This small molecule binds to this protein.
Small molecule (SMILES): N=C(NO)NCCC[C@H](N)C(=O)O

Binding-site contacts:
Ligand atom NH2 contacts residue HEM1 of chain 1.C at 3.6 Å.
Ligand atom NE contacts residue GLU243 of chain 1.A at 2.9 Å (salt-bridge).
Ligand atom NH1 contacts residue HEM1 of chain 1.C at 3.6 Å.
Ligand atom CB contacts residue GLN129 of chain 1.A at 4.0 Å.
Ligand atom OH1 contacts residue HEM1 of chain 1.C at 3.5 Å.
Ligand atom CG contacts residue HEM1 of chain 1.C at 3.9 Å.
Ligand atom O contacts residue ASN248 of chain 1.A at 3.8 Å.
Ligand atom CD contacts residue GLU243 of chain 1.A at 3.3 Å.
Ligand atom OH1 contacts residue PRO216 of chain 1.A at 4.0 Å.
Ligand atom O contacts residue GLN129 of chain 1.A at 3.2 Å (h-bond).
Ligand atom O contacts residue TYR239 of chain 1.A at 2.7 Å (h-bond).
Ligand atom CZ contacts residue HEM1 of chain 1.C at 3.8 Å.
Ligand atom OH1 contacts residue GLY237 of chain 1.A at 3.4 Å.
Ligand atom O contacts residue TYR213 of chain 1.A at 3.7 Å.
Ligand atom NH2 contacts residue TYR239 of chain 1.A at 3.5 Å.
Ligand atom CZ contacts residue NO1 of chain 1.D at 3.7 Å.
Ligand atom CA contacts residue GLN129 of chain 1.A at 4.0 Å.
Ligand atom C contacts residue ASN248 of chain 1.A at 3.5 Å.
Ligand atom OH1 contacts residue TRP238 of chain 1.A at 3.3 Å (h-bond).
Ligand atom CG contacts residue GLU243 of chain 1.A at 3.1 Å.
Ligand atom CA contacts residue GLU243 of chain 1.A at 3.4 Å.
Ligand atom C contacts residue GLN129 of chain 1.A at 4.0 Å.
Ligand atom CZ contacts residue GLU243 of chain 1.A at 3.4 Å.
Ligand atom CB contacts residue GLU243 of chain 1.A at 3.0 Å.
Ligand atom CZ contacts residue TRP238 of chain 1.A at 3.6 Å (hydrophobic).
Ligand atom OXT contacts residue GLU243 of chain 1.A at 3.7 Å.
Ligand atom CZ contacts residue PRO216 of chain 1.A at 4.0 Å (hydrophobic).
Ligand atom OH1 contacts residue NO1 of chain 1.D at 3.8 Å.
Ligand atom NH1 contacts residue NO1 of chain 1.D at 2.9 Å (h-bond).
Ligand atom N contacts residue GLU243 of chain 1.A at 2.8 Å (salt-bridge).
Ligand atom OXT contacts residue TYR239 of chain 1.A at 3.3 Å.
Ligand atom NH2 contacts residue TRP238 of chain 1.A at 2.7 Å (h-bond).
Ligand atom NH2 contacts residue GLU243 of chain 1.A at 2.6 Å (salt-bridge).
Ligand atom NH2 contacts residue MET240 of chain 1.A at 3.8 Å.
Ligand atom C contacts residue TYR239 of chain 1.A at 3.4 Å (hydrophobic).
Ligand atom CD contacts residue NO1 of chain 1.D at 3.2 Å.
Ligand atom NE contacts residue NO1 of chain 1.D at 3.4 Å (h-bond).
Ligand atom OXT contacts residue ASN248 of chain 1.A at 2.6 Å (h-bond).
Ligand atom O contacts residue ARG132 of chain 1.A at 3.3 Å (salt-bridge).
Ligand atom N contacts residue HEM1 of chain 1.C at 3.2 Å (h-bond).

Sequence of chain 1.A:
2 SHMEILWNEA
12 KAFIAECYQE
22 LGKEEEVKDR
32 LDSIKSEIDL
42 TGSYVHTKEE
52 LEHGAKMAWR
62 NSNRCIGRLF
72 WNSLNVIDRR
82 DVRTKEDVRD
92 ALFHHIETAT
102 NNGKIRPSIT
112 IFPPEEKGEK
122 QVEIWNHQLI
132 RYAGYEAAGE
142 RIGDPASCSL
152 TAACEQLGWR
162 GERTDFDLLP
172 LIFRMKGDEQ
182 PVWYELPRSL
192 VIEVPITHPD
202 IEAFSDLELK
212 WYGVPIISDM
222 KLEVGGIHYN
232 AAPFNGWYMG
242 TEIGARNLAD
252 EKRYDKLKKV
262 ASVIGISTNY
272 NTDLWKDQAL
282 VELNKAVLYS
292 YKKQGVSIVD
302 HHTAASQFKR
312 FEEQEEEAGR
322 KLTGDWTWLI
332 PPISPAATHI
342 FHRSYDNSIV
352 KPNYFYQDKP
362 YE